Binding-site contacts:
Ligand atom C16 contacts residue VAL117 of chain 1.L at 3.8 Å (hydrophobic).
Ligand atom O2 contacts residue GLN140 of chain 1.L at 3.5 Å (h-bond).
Ligand atom C10 contacts residue VAL115 of chain 1.L at 4.0 Å (hydrophobic).
Ligand atom O3 contacts residue GLU8 of chain 1.L at 3.2 Å.
Ligand atom C3 contacts residue VAL115 of chain 1.L at 4.1 Å (hydrophobic).
Ligand atom C16 contacts residue LYS136 of chain 1.L at 3.9 Å.
Ligand atom C3 contacts residue SER139 of chain 1.L at 3.6 Å.
Ligand atom O3 contacts residue LYS136 of chain 1.L at 4.1 Å.
Ligand atom O1 contacts residue LYS136 of chain 1.L at 2.7 Å (salt-bridge).
Ligand atom C14 contacts residue PHE119 of chain 1.L at 4.1 Å (hydrophobic).
Ligand atom O1 contacts residue GLN140 of chain 1.L at 3.2 Å.
Ligand atom C4 contacts residue SER139 of chain 1.L at 3.9 Å.
Ligand atom C12 contacts residue LYS136 of chain 1.L at 3.7 Å.
Ligand atom C12 contacts residue SER139 of chain 1.L at 4.1 Å.
Ligand atom C15 contacts residue HIS132 of chain 1.L at 3.8 Å.
Ligand atom C14 contacts residue LYS136 of chain 1.L at 3.8 Å.
Ligand atom C11 contacts residue VAL117 of chain 1.L at 3.8 Å (hydrophobic).
Ligand atom C2 contacts residue PHE100 of chain 1.L at 3.8 Å (hydrophobic).
Ligand atom C6 contacts residue SER139 of chain 1.L at 4.1 Å.
Ligand atom C8 contacts residue GLN140 of chain 1.L at 4.0 Å.
Ligand atom C9 contacts residue GLN140 of chain 1.L at 3.9 Å.
Ligand atom C6 contacts residue PHE143 of chain 1.L at 3.5 Å (hydrophobic).
Ligand atom S contacts residue GLN140 of chain 1.L at 3.9 Å.
Ligand atom C2 contacts residue VAL115 of chain 1.L at 3.5 Å (hydrophobic).
Ligand atom C2 contacts residue SER139 of chain 1.L at 3.7 Å.
Ligand atom C14 contacts residue HIS132 of chain 1.L at 3.8 Å.
Ligand atom C3 contacts residue TYR83 of chain 1.L at 3.9 Å (hydrophobic).
Ligand atom O2 contacts residue SER10 of chain 1.L at 4.0 Å.
Ligand atom C14 contacts residue VAL117 of chain 1.L at 3.9 Å (hydrophobic).
Ligand atom C5 contacts residue VAL115 of chain 1.L at 4.1 Å (hydrophobic).
Ligand atom C15 contacts residue VAL117 of chain 1.L at 3.9 Å (hydrophobic).
Ligand atom S contacts residue LYS136 of chain 1.L at 3.9 Å.
Ligand atom C13 contacts residue LYS136 of chain 1.L at 3.5 Å.
Ligand atom C13 contacts residue VAL117 of chain 1.L at 3.9 Å (hydrophobic).
Ligand atom C1 contacts residue VAL115 of chain 1.L at 3.8 Å (hydrophobic).
Ligand atom C8 contacts residue SER10 of chain 1.L at 4.0 Å.
Ligand atom N contacts residue VAL115 of chain 1.L at 4.0 Å.
Ligand atom C12 contacts residue VAL117 of chain 1.L at 3.8 Å (hydrophobic).
Ligand atom C3 contacts residue PHE100 of chain 1.L at 3.7 Å (hydrophobic).
Ligand atom C7 contacts residue PHE143 of chain 1.L at 3.6 Å (hydrophobic).

The small molecule below binds the protein below.
Small molecule (SMILES): O=S(=O)(O)c1cccc2cccc(Nc3ccccc3)c12

Sequence of chain 1.L:
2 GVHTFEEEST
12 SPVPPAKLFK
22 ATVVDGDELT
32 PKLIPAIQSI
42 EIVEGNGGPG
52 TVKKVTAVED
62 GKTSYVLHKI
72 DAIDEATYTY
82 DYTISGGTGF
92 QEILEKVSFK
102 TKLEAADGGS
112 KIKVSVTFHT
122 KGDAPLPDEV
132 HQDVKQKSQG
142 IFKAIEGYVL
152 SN